Binding-site contacts:
Ligand atom O11 contacts residue FAD1 of chain 1.F at 3.6 Å.
Ligand atom C62 contacts residue MET390 of chain 1.B at 3.4 Å (hydrophobic).
Ligand atom C43 contacts residue ASN205 of chain 1.B at 3.7 Å.
Ligand atom C12 contacts residue FAD1 of chain 1.F at 3.3 Å.
Ligand atom C9 contacts residue ALA335 of chain 1.B at 3.3 Å (hydrophobic).
Ligand atom O1C contacts residue FAD1 of chain 1.F at 3.0 Å (h-bond).
Ligand atom C43 contacts residue SER253 of chain 1.B at 3.1 Å.
Ligand atom C62 contacts residue PHE239 of chain 1.B at 3.7 Å (hydrophobic).
Ligand atom C12 contacts residue ARG228 of chain 1.B at 3.7 Å.
Ligand atom O1 contacts residue ARG228 of chain 1.B at 3.3 Å (salt-bridge).
Ligand atom O21 contacts residue GLY251 of chain 1.B at 3.2 Å (h-bond).
Ligand atom C4 contacts residue PHE239 of chain 1.B at 3.5 Å (hydrophobic).
Ligand atom O12 contacts residue FAD1 of chain 1.F at 2.6 Å (h-bond).
Ligand atom C21 contacts residue PHE239 of chain 1.B at 3.5 Å (hydrophobic).
Ligand atom C43 contacts residue GLN207 of chain 1.B at 3.7 Å.
Ligand atom O3 contacts residue GLY251 of chain 1.B at 3.8 Å.
Ligand atom C1A contacts residue GLY336 of chain 1.B at 3.8 Å.
Ligand atom C5 contacts residue PHE239 of chain 1.B at 3.4 Å (hydrophobic).
Ligand atom O21 contacts residue PHE250 of chain 1.B at 3.5 Å.
Ligand atom C42 contacts residue PRO333 of chain 1.B at 3.7 Å (hydrophobic).
Ligand atom O3 contacts residue GLN207 of chain 1.B at 2.9 Å (h-bond).
Ligand atom O12 contacts residue ARG228 of chain 1.B at 3.2 Å (salt-bridge).
Ligand atom C3 contacts residue PHE239 of chain 1.B at 3.6 Å (hydrophobic).
Ligand atom O10 contacts residue GLY336 of chain 1.B at 3.4 Å.
Ligand atom C61 contacts residue PHE334 of chain 1.B at 3.6 Å (hydrophobic).
Ligand atom C10 contacts residue GLY336 of chain 1.B at 3.6 Å.
Ligand atom C43 contacts residue PHE239 of chain 1.B at 3.7 Å (hydrophobic).
Ligand atom C2 contacts residue PHE239 of chain 1.B at 3.4 Å (hydrophobic).
Ligand atom O11 contacts residue ARG228 of chain 1.B at 3.8 Å.
Ligand atom C10 contacts residue ALA335 of chain 1.B at 3.6 Å (hydrophobic).
Ligand atom O21 contacts residue HIS249 of chain 1.B at 3.6 Å.
Ligand atom O21 contacts residue PHE239 of chain 1.B at 3.4 Å (h-bond).
Ligand atom C62 contacts residue PHE334 of chain 1.B at 3.6 Å (hydrophobic).
Ligand atom N4 contacts residue PRO333 of chain 1.B at 3.7 Å.
Ligand atom C8 contacts residue PHE334 of chain 1.B at 3.6 Å (hydrophobic).
Ligand atom O21 contacts residue GLN207 of chain 1.B at 3.8 Å.
Ligand atom C8 contacts residue ALA335 of chain 1.B at 3.6 Å (hydrophobic).
Ligand atom C7 contacts residue PHE334 of chain 1.B at 3.0 Å (hydrophobic).
Ligand atom C42 contacts residue FAD1 of chain 1.F at 3.1 Å.
Ligand atom C41 contacts residue PRO333 of chain 1.B at 3.8 Å (hydrophobic).

Sequence of chain 1.B:
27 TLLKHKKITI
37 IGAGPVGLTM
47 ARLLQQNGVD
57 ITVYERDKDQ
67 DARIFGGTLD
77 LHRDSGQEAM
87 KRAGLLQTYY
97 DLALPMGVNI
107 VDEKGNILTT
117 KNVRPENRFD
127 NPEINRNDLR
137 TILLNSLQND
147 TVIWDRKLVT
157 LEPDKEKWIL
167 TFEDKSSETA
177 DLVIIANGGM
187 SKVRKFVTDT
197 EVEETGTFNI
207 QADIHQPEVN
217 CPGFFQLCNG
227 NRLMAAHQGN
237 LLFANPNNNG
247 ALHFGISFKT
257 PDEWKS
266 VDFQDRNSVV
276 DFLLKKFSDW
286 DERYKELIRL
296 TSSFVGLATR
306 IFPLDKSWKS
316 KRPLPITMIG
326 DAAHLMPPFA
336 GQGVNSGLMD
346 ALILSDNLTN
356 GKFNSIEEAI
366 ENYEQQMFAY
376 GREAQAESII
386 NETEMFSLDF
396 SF

This small molecule binds to this protein.
Small molecule (SMILES): Cc1c2c(c(O)c3c(O)cccc13)C(=O)[C@]1(O)C(=O)C(C(N)=O)=C(O)[C@@H](N(C)C)[C@@H]1C2